The protein below binds the small molecule below.
Small molecule (SMILES): Nc1nc2c(ncn2[C@H]2C[C@H](O)[C@@H](CO[P](=O)(O)O[P](=O)(O)OP(=O)(O)O)O2)c(=O)[nH]1

Sequence of chain 1.B:
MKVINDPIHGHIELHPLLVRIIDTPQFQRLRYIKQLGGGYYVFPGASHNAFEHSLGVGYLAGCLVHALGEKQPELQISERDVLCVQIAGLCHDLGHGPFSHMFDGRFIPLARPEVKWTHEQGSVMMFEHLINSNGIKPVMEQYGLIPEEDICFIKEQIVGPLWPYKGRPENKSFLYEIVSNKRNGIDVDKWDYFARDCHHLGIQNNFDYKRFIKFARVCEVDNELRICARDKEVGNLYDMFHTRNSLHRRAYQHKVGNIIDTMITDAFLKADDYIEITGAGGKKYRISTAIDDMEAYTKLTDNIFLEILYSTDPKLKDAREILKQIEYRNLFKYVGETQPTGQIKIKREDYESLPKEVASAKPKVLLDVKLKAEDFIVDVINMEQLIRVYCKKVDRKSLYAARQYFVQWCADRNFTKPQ

Sequence of chain 1.A:
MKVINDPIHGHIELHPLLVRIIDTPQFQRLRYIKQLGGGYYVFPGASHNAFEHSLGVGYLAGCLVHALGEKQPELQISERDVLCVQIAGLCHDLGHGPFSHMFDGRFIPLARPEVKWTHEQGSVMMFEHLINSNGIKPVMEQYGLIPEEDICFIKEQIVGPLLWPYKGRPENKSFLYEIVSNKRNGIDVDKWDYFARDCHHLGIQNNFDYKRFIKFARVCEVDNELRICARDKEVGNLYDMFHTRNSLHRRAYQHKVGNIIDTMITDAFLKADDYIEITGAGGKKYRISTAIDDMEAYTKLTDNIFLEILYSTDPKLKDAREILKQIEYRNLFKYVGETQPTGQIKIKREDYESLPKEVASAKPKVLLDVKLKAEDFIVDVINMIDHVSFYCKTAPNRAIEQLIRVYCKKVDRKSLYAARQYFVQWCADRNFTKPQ

Binding-site contacts:
Ligand atom O6 contacts residue ARG53 of chain 1.B at 2.9 Å (salt-bridge).
Ligand atom N9 contacts residue VAL64 of chain 1.A at 3.9 Å.
Ligand atom C8 contacts residue VAL64 of chain 1.A at 3.5 Å (hydrophobic).
Ligand atom C4 contacts residue ARG359 of chain 1.A at 3.2 Å.
Ligand atom C5 contacts residue ARG53 of chain 1.B at 3.7 Å.
Ligand atom N2 contacts residue ASP45 of chain 1.B at 2.8 Å (salt-bridge).
Ligand atom C1' contacts residue VAL64 of chain 1.A at 3.5 Å (hydrophobic).
Ligand atom O1A contacts residue LEU361 of chain 1.A at 3.5 Å.
Ligand atom C6 contacts residue ARG359 of chain 1.A at 3.4 Å.
Ligand atom O3' contacts residue VAL25 of chain 1.B at 3.3 Å (h-bond).
Ligand atom N1 contacts residue ARG359 of chain 1.A at 3.6 Å.
Ligand atom N9 contacts residue TYR63 of chain 1.A at 3.8 Å.
Ligand atom C6 contacts residue ARG53 of chain 1.B at 3.6 Å.
Ligand atom O4' contacts residue VAL64 of chain 1.A at 3.3 Å.
Ligand atom C5 contacts residue TYR63 of chain 1.A at 3.8 Å (hydrophobic).
Ligand atom O2A contacts residue LYS24 of chain 1.B at 2.5 Å (salt-bridge).
Ligand atom C2 contacts residue ASP45 of chain 1.B at 3.4 Å.
Ligand atom N9 contacts residue ARG359 of chain 1.A at 3.6 Å (salt-bridge).
Ligand atom O6 contacts residue PHE73 of chain 1.B at 3.5 Å.
Ligand atom C5 contacts residue ARG359 of chain 1.A at 3.5 Å.
Ligand atom C2' contacts residue ILE26 of chain 1.B at 3.6 Å (hydrophobic).
Ligand atom N3 contacts residue ARG359 of chain 1.A at 3.4 Å (salt-bridge).
Ligand atom N2 contacts residue LYS24 of chain 1.B at 3.3 Å (salt-bridge).
Ligand atom N1 contacts residue ASP45 of chain 1.B at 2.8 Å (salt-bridge).
Ligand atom O6 contacts residue ILE44 of chain 1.B at 3.8 Å.
Ligand atom N7 contacts residue ARG53 of chain 1.B at 3.1 Å (salt-bridge).
Ligand atom O1A contacts residue ARG359 of chain 1.A at 2.7 Å (salt-bridge).
Ligand atom O6 contacts residue ARG359 of chain 1.A at 3.7 Å.
Ligand atom C5' contacts residue ARG359 of chain 1.A at 3.1 Å.
Ligand atom N9 contacts residue ILE26 of chain 1.B at 3.8 Å.
Ligand atom N7 contacts residue TYR63 of chain 1.A at 3.5 Å (h-bond).
Ligand atom O3B contacts residue LYS24 of chain 1.B at 3.6 Å.
Ligand atom O1A contacts residue VAL286 of chain 1.A at 3.6 Å.
Ligand atom C8 contacts residue ILE26 of chain 1.B at 3.8 Å (hydrophobic).
Ligand atom N2 contacts residue ARG359 of chain 1.A at 3.5 Å.
Ligand atom C2 contacts residue ARG359 of chain 1.A at 3.4 Å.
Ligand atom O6 contacts residue GLN50 of chain 1.B at 3.0 Å (h-bond).
Ligand atom C8 contacts residue TYR63 of chain 1.A at 3.5 Å (hydrophobic).
Ligand atom O4' contacts residue ARG359 of chain 1.A at 3.5 Å (salt-bridge).
Ligand atom O3G contacts residue LYS24 of chain 1.B at 3.8 Å.